A protein and the small-molecule ligand that binds it are described below.
Small molecule (SMILES): CC(=O)N[C@H]1[C@H](O[C@H]2[C@H](O)[C@@H](NC(C)=O)CO[C@@H]2CO[C@@H]2O[C@@H](C)[C@@H](O)[C@@H](O)[C@@H]2O)O[C@H](CO)[C@@H](O)[C@@H]1O

Binding-site contacts:
Ligand atom O5 contacts residue SER346 of chain 1.B at 3.5 Å (h-bond).
Ligand atom O7 contacts residue GLY344 of chain 1.B at 2.8 Å (h-bond).
Ligand atom O5 contacts residue SER346 of chain 1.B at 3.5 Å.
Ligand atom C6 contacts residue SER346 of chain 1.B at 3.7 Å.
Ligand atom C3 contacts residue GLY344 of chain 1.B at 4.3 Å.
Ligand atom C8 contacts residue ASN349 of chain 1.B at 3.5 Å.
Ligand atom C6 contacts residue SER346 of chain 1.B at 3.6 Å.
Ligand atom C5 contacts residue ASN349 of chain 1.B at 3.7 Å.
Ligand atom C5 contacts residue SER346 of chain 1.B at 4.2 Å.
Ligand atom O7 contacts residue PRO343 of chain 1.B at 3.6 Å.
Ligand atom C8 contacts residue ALA342 of chain 1.B at 4.0 Å (hydrophobic).
Ligand atom C7 contacts residue GLY344 of chain 1.B at 3.7 Å.
Ligand atom C6 contacts residue ASP348 of chain 1.B at 3.6 Å.
Ligand atom C6 contacts residue ASN349 of chain 1.B at 3.9 Å.
Ligand atom C2 contacts residue ASN349 of chain 1.B at 2.4 Å.
Ligand atom C1 contacts residue SER346 of chain 1.B at 4.3 Å.
Ligand atom C4 contacts residue ASN349 of chain 1.B at 4.2 Å.
Ligand atom C8 contacts residue PHE345 of chain 1.B at 4.0 Å (hydrophobic).
Ligand atom C8 contacts residue GLY344 of chain 1.B at 4.0 Å.
Ligand atom C5 contacts residue ASN349 of chain 1.B at 4.2 Å.
Ligand atom C7 contacts residue PRO343 of chain 1.B at 4.5 Å (hydrophobic).
Ligand atom C8 contacts residue PRO343 of chain 1.B at 4.5 Å (hydrophobic).
Ligand atom O7 contacts residue PHE345 of chain 1.B at 4.5 Å.
Ligand atom C7 contacts residue ASN349 of chain 1.B at 3.4 Å.
Ligand atom C6 contacts residue PHE345 of chain 1.B at 3.8 Å (hydrophobic).
Ligand atom C5 contacts residue GLY344 of chain 1.B at 4.4 Å.
Ligand atom O4 contacts residue GLY344 of chain 1.B at 4.4 Å.
Ligand atom O5 contacts residue ASN349 of chain 1.B at 2.4 Å (h-bond).
Ligand atom C1 contacts residue GLY344 of chain 1.B at 4.2 Å.
Ligand atom N2 contacts residue ASN349 of chain 1.B at 2.9 Å (h-bond).
Ligand atom C5 contacts residue SER346 of chain 1.B at 3.9 Å.
Ligand atom O7 contacts residue ASN349 of chain 1.B at 4.3 Å.
Ligand atom C5 contacts residue PHE345 of chain 1.B at 4.0 Å (hydrophobic).
Ligand atom C1 contacts residue ASN349 of chain 1.B at 1.4 Å.
Ligand atom C3 contacts residue ASN349 of chain 1.B at 3.8 Å.

Sequence of chain 1.B:
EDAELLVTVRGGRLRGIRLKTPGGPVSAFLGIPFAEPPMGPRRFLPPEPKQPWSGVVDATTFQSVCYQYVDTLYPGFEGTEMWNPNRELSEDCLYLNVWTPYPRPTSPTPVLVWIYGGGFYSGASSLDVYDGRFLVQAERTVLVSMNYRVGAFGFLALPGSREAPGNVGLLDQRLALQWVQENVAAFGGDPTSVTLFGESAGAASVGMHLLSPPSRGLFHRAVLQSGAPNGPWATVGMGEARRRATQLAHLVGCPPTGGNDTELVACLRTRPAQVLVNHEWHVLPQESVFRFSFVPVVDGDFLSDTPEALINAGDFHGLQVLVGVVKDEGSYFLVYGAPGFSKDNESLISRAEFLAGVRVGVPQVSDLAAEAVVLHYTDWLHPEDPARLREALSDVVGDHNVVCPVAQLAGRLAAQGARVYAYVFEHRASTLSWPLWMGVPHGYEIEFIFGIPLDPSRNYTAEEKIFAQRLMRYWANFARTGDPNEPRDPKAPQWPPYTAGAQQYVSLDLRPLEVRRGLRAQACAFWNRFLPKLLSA